Sequence of chain 1.A:
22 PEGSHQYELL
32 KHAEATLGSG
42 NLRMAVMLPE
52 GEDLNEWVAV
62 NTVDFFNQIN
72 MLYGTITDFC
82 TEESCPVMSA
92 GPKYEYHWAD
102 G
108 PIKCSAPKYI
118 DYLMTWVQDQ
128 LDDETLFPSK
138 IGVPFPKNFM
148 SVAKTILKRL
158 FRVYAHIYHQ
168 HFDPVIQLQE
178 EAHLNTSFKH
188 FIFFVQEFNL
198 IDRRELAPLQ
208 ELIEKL

This small molecule binds to this protein.
Small molecule (SMILES): CC(C)C[C@H](NC(=O)[C@@H](N)Cc1ccccc1)C(=O)N[C@@H](Cc1ccccc1)C(=O)NCC(=O)N[C@@H](CO)C(=O)N[C@@H](CCCN=C(N)N)C(=O)N[C@@H](CO)C(=O)N[C@H](C=O)CO

Binding-site contacts:
Ligand atom CB contacts residue TRP99 of chain 1.A at 3.3 Å (hydrophobic).
Ligand atom CD contacts residue TYR95 of chain 1.A at 3.7 Å (hydrophobic).
Ligand atom O contacts residue TYR97 of chain 1.A at 3.1 Å.
Ligand atom CZ contacts residue TYR95 of chain 1.A at 3.7 Å (hydrophobic).
Ligand atom CZ contacts residue ARG201 of chain 1.A at 3.6 Å.
Ligand atom O contacts residue TRP99 of chain 1.A at 3.5 Å.
Ligand atom CA contacts residue LYS94 of chain 1.A at 2.7 Å.
Ligand atom NE contacts residue TYR95 of chain 1.A at 3.7 Å.
Ligand atom N contacts residue GLU96 of chain 1.A at 2.6 Å (salt-bridge).
Ligand atom O contacts residue TYR95 of chain 1.A at 3.3 Å.
Ligand atom O contacts residue ARG156 of chain 1.A at 2.6 Å (salt-bridge).
Ligand atom OG contacts residue HIS98 of chain 1.A at 3.4 Å.
Ligand atom C contacts residue GLU96 of chain 1.A at 3.3 Å.
Ligand atom N contacts residue LYS94 of chain 1.A at 3.8 Å.
Ligand atom CD1 contacts residue TYR119 of chain 1.A at 3.6 Å (hydrophobic).
Ligand atom CA contacts residue GLU96 of chain 1.A at 3.1 Å.
Ligand atom OG contacts residue GLU96 of chain 1.A at 3.7 Å.
Ligand atom O contacts residue LYS94 of chain 1.A at 3.3 Å (salt-bridge).
Ligand atom N contacts residue ALA100 of chain 1.A at 3.5 Å (h-bond).
Ligand atom C contacts residue HIS98 of chain 1.A at 3.5 Å.
Ligand atom N contacts residue TRP99 of chain 1.A at 3.4 Å.
Ligand atom C contacts residue LYS94 of chain 1.A at 3.0 Å.
Ligand atom CG contacts residue GLU96 of chain 1.A at 3.3 Å.
Ligand atom NH1 contacts residue PRO205 of chain 1.A at 2.9 Å.
Ligand atom NH1 contacts residue TYR95 of chain 1.A at 3.7 Å.
Ligand atom CD contacts residue TYR97 of chain 1.A at 3.6 Å (hydrophobic).
Ligand atom O contacts residue HIS98 of chain 1.A at 2.7 Å (h-bond).
Ligand atom C contacts residue ARG156 of chain 1.A at 3.7 Å.
Ligand atom CD1 contacts residue TRP123 of chain 1.A at 3.8 Å (hydrophobic).
Ligand atom NH1 contacts residue ARG201 of chain 1.A at 3.3 Å (salt-bridge).
Ligand atom N contacts residue HIS98 of chain 1.A at 2.8 Å (h-bond).
Ligand atom CA contacts residue TRP99 of chain 1.A at 3.3 Å (hydrophobic).
Ligand atom NH2 contacts residue ARG201 of chain 1.A at 3.1 Å (salt-bridge).
Ligand atom CA contacts residue HIS98 of chain 1.A at 3.3 Å.
Ligand atom CA contacts residue GLU96 of chain 1.A at 3.7 Å.
Ligand atom C contacts residue TRP99 of chain 1.A at 3.6 Å (hydrophobic).
Ligand atom CB contacts residue GLU96 of chain 1.A at 3.8 Å.
Ligand atom O contacts residue ALA100 of chain 1.A at 3.2 Å (h-bond).
Ligand atom O contacts residue GLU96 of chain 1.A at 3.0 Å (salt-bridge).
Ligand atom CB contacts residue LYS94 of chain 1.A at 3.5 Å.